Binding-site contacts:
Ligand atom OP3 contacts residue ILE23 of chain 36.A at 4.2 Å.
Ligand atom P contacts residue ARG131 of chain 31.A at 3.5 Å.
Ligand atom O3' contacts residue ARG125 of chain 31.A at 4.0 Å.
Ligand atom OP2 contacts residue ILE23 of chain 36.A at 4.5 Å.
Ligand atom C2 contacts residue ARG125 of chain 31.A at 3.8 Å.
Ligand atom C5' contacts residue SER77 of chain 31.A at 4.4 Å.
Ligand atom C5' contacts residue ARG131 of chain 31.A at 3.2 Å.
Ligand atom OP2 contacts residue SER77 of chain 31.A at 4.1 Å.
Ligand atom C1' contacts residue ARG125 of chain 31.A at 4.2 Å.
Ligand atom C4 contacts residue ARG125 of chain 31.A at 3.5 Å.
Ligand atom O2 contacts residue ARG125 of chain 31.A at 3.9 Å.
Ligand atom P contacts residue ARG125 of chain 31.A at 3.7 Å.
Ligand atom O4 contacts residue SER17 of chain 36.A at 3.2 Å.
Ligand atom O5' contacts residue ARG131 of chain 31.A at 2.6 Å (salt-bridge).
Ligand atom N1 contacts residue ARG125 of chain 31.A at 3.7 Å.
Ligand atom N3 contacts residue ARG125 of chain 31.A at 3.6 Å (salt-bridge).
Ligand atom OP3 contacts residue ARG125 of chain 31.A at 2.8 Å.
Ligand atom C5 contacts residue THR21 of chain 36.A at 4.3 Å.
Ligand atom C6 contacts residue ARG125 of chain 31.A at 3.5 Å.
Ligand atom OP1 contacts residue ARG125 of chain 31.A at 2.9 Å (salt-bridge).
Ligand atom OP1 contacts residue ARG131 of chain 31.A at 3.4 Å (salt-bridge).
Ligand atom C5' contacts residue MET76 of chain 31.A at 4.3 Å (hydrophobic).
Ligand atom P contacts residue ILE23 of chain 36.A at 4.4 Å.
Ligand atom OP2 contacts residue ARG131 of chain 31.A at 3.7 Å.
Ligand atom C5 contacts residue ARG125 of chain 31.A at 3.5 Å.
Ligand atom C3' contacts residue ARG125 of chain 31.A at 3.3 Å.
Ligand atom N3 contacts residue ASN16 of chain 36.A at 2.9 Å (h-bond).
Ligand atom OP1 contacts residue ILE23 of chain 36.A at 4.0 Å.
Ligand atom N3 contacts residue SER17 of chain 36.A at 4.3 Å.
Ligand atom O5' contacts residue ARG125 of chain 31.A at 3.0 Å (salt-bridge).
Ligand atom O4 contacts residue THR21 of chain 36.A at 3.9 Å.
Ligand atom O4 contacts residue ARG125 of chain 31.A at 3.8 Å.
Ligand atom C5' contacts residue ARG125 of chain 31.A at 4.1 Å.
Ligand atom C4 contacts residue ASN16 of chain 36.A at 4.1 Å.
Ligand atom C4' contacts residue ARG125 of chain 31.A at 4.4 Å.
Ligand atom N1 contacts residue ASN16 of chain 36.A at 4.4 Å.
Ligand atom C4 contacts residue SER17 of chain 36.A at 4.1 Å.
Ligand atom C2 contacts residue ASN16 of chain 36.A at 3.0 Å.
Ligand atom C2' contacts residue ARG125 of chain 31.A at 3.6 Å.
Ligand atom O2 contacts residue ASN16 of chain 36.A at 2.5 Å (h-bond).

Sequence of chain 36.A:
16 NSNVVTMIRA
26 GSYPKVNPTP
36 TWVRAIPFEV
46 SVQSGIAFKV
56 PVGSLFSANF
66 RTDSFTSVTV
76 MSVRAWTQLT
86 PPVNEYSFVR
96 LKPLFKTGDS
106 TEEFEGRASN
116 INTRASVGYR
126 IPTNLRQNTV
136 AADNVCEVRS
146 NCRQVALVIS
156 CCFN

Sequence of chain 31.A:
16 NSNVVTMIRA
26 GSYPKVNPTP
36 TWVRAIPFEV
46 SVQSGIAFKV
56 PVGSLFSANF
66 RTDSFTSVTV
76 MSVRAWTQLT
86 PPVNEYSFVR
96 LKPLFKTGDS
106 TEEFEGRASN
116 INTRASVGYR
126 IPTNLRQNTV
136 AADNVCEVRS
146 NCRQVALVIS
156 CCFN

The protein below binds the small molecule below.
Small molecule (SMILES): CO[P](=O)(O)O[C@H]1[C@@H](O)[C@H](n2ccc(=O)[nH]c2=O)O[C@@H]1COP(=O)(O)O